Sequence of chain 1.A:
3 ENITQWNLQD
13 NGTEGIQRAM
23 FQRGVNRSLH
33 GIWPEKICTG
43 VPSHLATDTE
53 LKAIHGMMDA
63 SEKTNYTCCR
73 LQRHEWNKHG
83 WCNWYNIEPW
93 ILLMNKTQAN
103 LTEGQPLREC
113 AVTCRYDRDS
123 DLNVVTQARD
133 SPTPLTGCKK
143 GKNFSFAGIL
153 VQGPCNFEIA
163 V

Binding-site contacts:
Ligand atom C3 contacts residue TYR87 of chain 1.A at 3.7 Å (hydrophobic).
Ligand atom O6 contacts residue PRO36 of chain 1.A at 3.3 Å.
Ligand atom C1 contacts residue ASN85 of chain 1.A at 3.7 Å.
Ligand atom N2 contacts residue ASN85 of chain 1.A at 2.8 Å (h-bond).
Ligand atom C2 contacts residue ASN4 of chain 1.A at 2.5 Å.
Ligand atom O3 contacts residue ASN88 of chain 1.A at 3.3 Å (h-bond).
Ligand atom C2 contacts residue ASN88 of chain 1.A at 3.9 Å.
Ligand atom C7 contacts residue ASN85 of chain 1.A at 3.8 Å.
Ligand atom O5 contacts residue ASN4 of chain 1.A at 2.3 Å (h-bond).
Ligand atom O4 contacts residue GLU90 of chain 1.A at 3.2 Å (salt-bridge).
Ligand atom C3 contacts residue ASN88 of chain 1.A at 3.9 Å.
Ligand atom C4 contacts residue TRP86 of chain 1.A at 3.9 Å (hydrophobic).
Ligand atom C4 contacts residue TYR87 of chain 1.A at 3.6 Å (hydrophobic).
Ligand atom C8 contacts residue TYR87 of chain 1.A at 3.7 Å (hydrophobic).
Ligand atom C6 contacts residue PRO36 of chain 1.A at 3.8 Å (hydrophobic).
Ligand atom C3 contacts residue ASN85 of chain 1.A at 3.6 Å.
Ligand atom O3 contacts residue TYR87 of chain 1.A at 3.2 Å.
Ligand atom O5 contacts residue TRP86 of chain 1.A at 3.5 Å.
Ligand atom O2 contacts residue TRP86 of chain 1.A at 3.0 Å (h-bond).
Ligand atom C2 contacts residue ASN85 of chain 1.A at 3.5 Å.
Ligand atom O7 contacts residue ASN4 of chain 1.A at 2.9 Å (h-bond).
Ligand atom C6 contacts residue ASN85 of chain 1.A at 3.5 Å.
Ligand atom C8 contacts residue ASN85 of chain 1.A at 3.9 Å.
Ligand atom O2 contacts residue ASN88 of chain 1.A at 2.8 Å (h-bond).
Ligand atom C5 contacts residue TRP86 of chain 1.A at 3.8 Å (hydrophobic).
Ligand atom O5 contacts residue PRO36 of chain 1.A at 3.7 Å.
Ligand atom N2 contacts residue ASN4 of chain 1.A at 2.9 Å (h-bond).
Ligand atom O6 contacts residue ASN85 of chain 1.A at 3.3 Å.
Ligand atom O5 contacts residue TYR87 of chain 1.A at 3.7 Å.
Ligand atom C1 contacts residue ASN4 of chain 1.A at 1.4 Å.
Ligand atom C6 contacts residue GLU90 of chain 1.A at 3.6 Å.
Ligand atom C3 contacts residue ASN4 of chain 1.A at 3.8 Å.
Ligand atom C5 contacts residue ASN4 of chain 1.A at 3.6 Å.
Ligand atom O3 contacts residue TYR87 of chain 1.A at 3.0 Å (h-bond).
Ligand atom N2 contacts residue TYR87 of chain 1.A at 3.9 Å.
Ligand atom O6 contacts residue TRP86 of chain 1.A at 3.6 Å.
Ligand atom O4 contacts residue TRP86 of chain 1.A at 3.3 Å (h-bond).
Ligand atom O4 contacts residue TYR87 of chain 1.A at 3.1 Å (h-bond).
Ligand atom C7 contacts residue ASN4 of chain 1.A at 3.1 Å.
Ligand atom C3 contacts residue TYR87 of chain 1.A at 3.9 Å (hydrophobic).

The protein below binds the small molecule below.
Small molecule (SMILES): CC(=O)N[C@H]1[C@H](O[C@H]2[C@H](O)[C@@H](NC(C)=O)CO[C@@H]2CO)O[C@H](CO)[C@@H](O[C@@H]2O[C@H](CO[C@@H]3O[C@H](CO)[C@@H](O)[C@H](O)[C@@H]3O)[C@@H](O)[C@H](O[C@H]3O[C@H](CO)[C@@H](O)[C@H](O)[C@@H]3O)[C@@H]2O)[C@@H]1O